This small molecule binds to this protein.
Small molecule (SMILES): Nc1nc2c(ncn2[C@@H]2O[C@H](CO[P](=O)(O)O[P](=O)(O)NP(=O)(O)O)[C@@H](O)[C@H]2O)c(=O)[nH]1

Sequence of chain 1.A:
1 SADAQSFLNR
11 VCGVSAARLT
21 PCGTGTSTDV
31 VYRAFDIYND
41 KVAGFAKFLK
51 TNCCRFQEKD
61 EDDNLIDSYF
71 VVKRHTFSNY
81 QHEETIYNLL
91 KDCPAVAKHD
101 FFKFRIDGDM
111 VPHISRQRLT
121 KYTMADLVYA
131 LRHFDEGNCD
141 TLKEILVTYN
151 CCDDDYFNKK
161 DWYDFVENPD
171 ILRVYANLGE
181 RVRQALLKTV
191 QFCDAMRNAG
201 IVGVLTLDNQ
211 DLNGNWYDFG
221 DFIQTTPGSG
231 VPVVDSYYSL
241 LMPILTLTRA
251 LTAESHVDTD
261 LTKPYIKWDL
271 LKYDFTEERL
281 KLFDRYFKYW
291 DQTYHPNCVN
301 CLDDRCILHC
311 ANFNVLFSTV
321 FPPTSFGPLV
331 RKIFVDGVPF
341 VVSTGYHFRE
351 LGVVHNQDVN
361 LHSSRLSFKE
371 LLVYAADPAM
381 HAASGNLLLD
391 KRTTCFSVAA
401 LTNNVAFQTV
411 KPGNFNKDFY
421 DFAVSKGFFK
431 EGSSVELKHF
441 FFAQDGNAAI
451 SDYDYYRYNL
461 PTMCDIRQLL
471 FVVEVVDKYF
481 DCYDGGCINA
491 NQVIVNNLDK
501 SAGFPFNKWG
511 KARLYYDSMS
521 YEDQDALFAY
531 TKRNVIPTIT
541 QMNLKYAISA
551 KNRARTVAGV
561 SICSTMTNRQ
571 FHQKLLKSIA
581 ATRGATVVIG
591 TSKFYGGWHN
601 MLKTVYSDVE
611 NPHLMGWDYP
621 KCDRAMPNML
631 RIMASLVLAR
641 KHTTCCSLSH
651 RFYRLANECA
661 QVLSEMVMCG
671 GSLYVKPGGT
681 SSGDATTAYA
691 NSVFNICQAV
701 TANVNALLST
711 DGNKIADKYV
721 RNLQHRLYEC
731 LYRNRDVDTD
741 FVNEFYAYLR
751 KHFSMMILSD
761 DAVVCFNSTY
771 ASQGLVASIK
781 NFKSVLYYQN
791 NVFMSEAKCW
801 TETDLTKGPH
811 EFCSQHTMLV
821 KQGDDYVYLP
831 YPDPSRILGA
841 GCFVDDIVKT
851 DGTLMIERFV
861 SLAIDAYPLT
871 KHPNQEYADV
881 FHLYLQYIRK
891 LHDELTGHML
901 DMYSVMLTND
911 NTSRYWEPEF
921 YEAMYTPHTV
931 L

Binding-site contacts:
Ligand atom N3B contacts residue A1 of chain 1.H at 2.6 Å (h-bond).
Ligand atom O2G contacts residue MG1 of chain 1.N at 2.5 Å.
Ligand atom O3G contacts residue ASP218 of chain 1.A at 3.2 Å (salt-bridge).
Ligand atom PB contacts residue MG1 of chain 1.N at 3.0 Å.
Ligand atom PG contacts residue A1 of chain 1.H at 2.8 Å.
Ligand atom O2A contacts residue ASP218 of chain 1.A at 3.4 Å (salt-bridge).
Ligand atom N2 contacts residue THR120 of chain 1.A at 3.1 Å (h-bond).
Ligand atom N2 contacts residue THR123 of chain 1.A at 3.5 Å.
Ligand atom O2G contacts residue LYS50 of chain 1.A at 3.5 Å (salt-bridge).
Ligand atom O3A contacts residue MG1 of chain 1.N at 3.5 Å.
Ligand atom PG contacts residue ASP218 of chain 1.A at 3.1 Å.
Ligand atom O3G contacts residue A1 of chain 1.H at 2.8 Å (h-bond).
Ligand atom PG contacts residue MG1 of chain 1.N at 3.3 Å.
Ligand atom O2G contacts residue A4 of chain 1.H at 3.2 Å (h-bond).
Ligand atom N3B contacts residue MG1 of chain 1.N at 3.4 Å.
Ligand atom O1G contacts residue LYS73 of chain 1.A at 2.4 Å (salt-bridge).
Ligand atom O3G contacts residue U3 of chain 1.H at 3.2 Å (h-bond).
Ligand atom C6 contacts residue THR120 of chain 1.A at 3.5 Å.
Ligand atom C2 contacts residue THR120 of chain 1.A at 3.2 Å.
Ligand atom O6 contacts residue ARG55 of chain 1.A at 2.8 Å (salt-bridge).
Ligand atom O1A contacts residue MG1 of chain 1.N at 2.0 Å.
Ligand atom PG contacts residue U3 of chain 1.H at 3.5 Å.
Ligand atom O2B contacts residue MG1 of chain 1.N at 1.8 Å.
Ligand atom O3A contacts residue ASP218 of chain 1.A at 3.5 Å.
Ligand atom N1 contacts residue THR120 of chain 1.A at 2.6 Å (h-bond).
Ligand atom O1B contacts residue ASP208 of chain 1.A at 3.0 Å (salt-bridge).
Ligand atom O2A contacts residue LYS73 of chain 1.A at 3.5 Å (salt-bridge).
Ligand atom N7 contacts residue ARG55 of chain 1.A at 3.4 Å (salt-bridge).
Ligand atom O1B contacts residue ASP218 of chain 1.A at 3.4 Å (salt-bridge).
Ligand atom O1B contacts residue ASN209 of chain 1.A at 2.8 Å (h-bond).
Ligand atom O2G contacts residue U3 of chain 1.H at 2.9 Å (h-bond).
Ligand atom O3' contacts residue ASP208 of chain 1.A at 2.9 Å (salt-bridge).
Ligand atom PA contacts residue MG1 of chain 1.N at 3.3 Å.
Ligand atom PB contacts residue ASP218 of chain 1.A at 3.5 Å.
Ligand atom O1G contacts residue ASP218 of chain 1.A at 2.9 Å (salt-bridge).
Ligand atom O1B contacts residue A1 of chain 1.H at 3.0 Å (h-bond).
Ligand atom O2G contacts residue A1 of chain 1.H at 2.8 Å (h-bond).
Ligand atom N3B contacts residue ASP218 of chain 1.A at 2.8 Å (salt-bridge).
Ligand atom O2A contacts residue ARG116 of chain 1.A at 2.7 Å (salt-bridge).
Ligand atom C6 contacts residue ARG55 of chain 1.A at 3.4 Å.